Binding-site contacts:
Ligand atom C1 contacts residue ASP212 of chain 1.D at 4.1 Å.
Ligand atom O4 contacts residue ASP212 of chain 1.D at 3.1 Å (salt-bridge).
Ligand atom C5 contacts residue PHE126 of chain 1.D at 3.8 Å (hydrophobic).
Ligand atom C8 contacts residue TRP130 of chain 1.D at 3.9 Å (hydrophobic).
Ligand atom C6 contacts residue ALA220 of chain 1.D at 3.7 Å (hydrophobic).
Ligand atom O7 contacts residue GLY104 of chain 1.D at 3.7 Å.
Ligand atom O3 contacts residue GLY105 of chain 1.D at 2.8 Å (h-bond).
Ligand atom C7 contacts residue ASN128 of chain 1.D at 3.9 Å.
Ligand atom O6 contacts residue GLY215 of chain 1.D at 3.5 Å.
Ligand atom C2 contacts residue ASP212 of chain 1.D at 4.1 Å.
Ligand atom O3 contacts residue ASP87 of chain 1.D at 2.7 Å (salt-bridge).
Ligand atom C4 contacts residue ASP87 of chain 1.D at 3.5 Å.
Ligand atom C4 contacts residue PHE126 of chain 1.D at 3.9 Å (hydrophobic).
Ligand atom O5 contacts residue GLY215 of chain 1.D at 3.6 Å.
Ligand atom C6 contacts residue HIS84 of chain 1.D at 4.2 Å.
Ligand atom O3 contacts residue ASN128 of chain 1.D at 2.8 Å (h-bond).
Ligand atom C6 contacts residue GLY211 of chain 1.D at 3.9 Å.
Ligand atom C6 contacts residue PHE126 of chain 1.D at 4.2 Å (hydrophobic).
Ligand atom C1 contacts residue SER214 of chain 1.D at 3.8 Å.
Ligand atom O4 contacts residue GLY211 of chain 1.D at 3.5 Å.
Ligand atom C3 contacts residue ASN128 of chain 1.D at 3.3 Å.
Ligand atom C3 contacts residue GLY105 of chain 1.D at 4.1 Å.
Ligand atom CM contacts residue GLY215 of chain 1.D at 3.9 Å.
Ligand atom N2 contacts residue ASN128 of chain 1.D at 3.5 Å (h-bond).
Ligand atom C8 contacts residue ASN128 of chain 1.D at 4.1 Å.
Ligand atom O6 contacts residue ALA220 of chain 1.D at 3.6 Å.
Ligand atom O7 contacts residue GLY103 of chain 1.D at 4.2 Å.
Ligand atom O7 contacts residue GLY105 of chain 1.D at 3.4 Å (h-bond).
Ligand atom O3 contacts residue GLY104 of chain 1.D at 3.8 Å.
Ligand atom C3 contacts residue PHE126 of chain 1.D at 3.6 Å (hydrophobic).
Ligand atom C6 contacts residue ASP212 of chain 1.D at 3.9 Å.
Ligand atom C2 contacts residue ASN128 of chain 1.D at 4.0 Å.
Ligand atom C7 contacts residue GLY105 of chain 1.D at 4.0 Å.
Ligand atom C3 contacts residue ASP87 of chain 1.D at 3.7 Å.
Ligand atom O5 contacts residue ASP212 of chain 1.D at 3.8 Å.
Ligand atom O6 contacts residue HIS84 of chain 1.D at 3.4 Å (h-bond).
Ligand atom O4 contacts residue GLY104 of chain 1.D at 3.8 Å.
Ligand atom O3 contacts residue PHE126 of chain 1.D at 3.8 Å.
Ligand atom O4 contacts residue ASP87 of chain 1.D at 2.7 Å (salt-bridge).
Ligand atom C8 contacts residue TYR106 of chain 1.D at 3.9 Å (hydrophobic).

Sequence of chain 1.D:
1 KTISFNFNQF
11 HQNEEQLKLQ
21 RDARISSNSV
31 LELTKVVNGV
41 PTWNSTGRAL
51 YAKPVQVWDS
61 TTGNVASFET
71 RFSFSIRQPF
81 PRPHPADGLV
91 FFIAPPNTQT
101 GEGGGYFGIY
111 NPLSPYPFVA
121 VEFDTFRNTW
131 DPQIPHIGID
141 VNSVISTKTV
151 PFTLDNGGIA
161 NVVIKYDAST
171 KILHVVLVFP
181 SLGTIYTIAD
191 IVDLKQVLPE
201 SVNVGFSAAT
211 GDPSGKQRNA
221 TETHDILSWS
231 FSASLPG

The protein below binds the small molecule below.
Small molecule (SMILES): CO[C@H]1O[C@H](CO)[C@H](O)[C@H](O)[C@H]1NC(C)=O